This small molecule binds to this protein.
Small molecule (SMILES): Nc1nnc(-c2ccccc2O)cc1N1CCC[C@@H](Oc2ccccc2)C1

Binding-site contacts:
Ligand atom N3 contacts residue TYR87 of chain 1.A at 3.8 Å.
Ligand atom C2 contacts residue LEU32 of chain 1.A at 3.7 Å (hydrophobic).
Ligand atom C4 contacts residue TYR42 of chain 1.A at 3.4 Å (hydrophobic).
Ligand atom C12 contacts residue TYR42 of chain 1.A at 3.9 Å (hydrophobic).
Ligand atom C13 contacts residue PRO37 of chain 1.A at 3.9 Å (hydrophobic).
Ligand atom C15 contacts residue PRO37 of chain 1.A at 4.1 Å (hydrophobic).
Ligand atom C5 contacts residue TYR42 of chain 1.A at 3.6 Å (hydrophobic).
Ligand atom N2 contacts residue VAL94 of chain 1.A at 4.0 Å.
Ligand atom N2 contacts residue ASN88 of chain 1.A at 3.7 Å.
Ligand atom N2 contacts residue TYR45 of chain 1.A at 3.7 Å.
Ligand atom N contacts residue ASN88 of chain 1.A at 3.0 Å (h-bond).
Ligand atom C3 contacts residue LEU32 of chain 1.A at 3.7 Å (hydrophobic).
Ligand atom N contacts residue VAL94 of chain 1.A at 4.0 Å.
Ligand atom C17 contacts residue ILE53 of chain 1.A at 3.6 Å (hydrophobic).
Ligand atom C17 contacts residue TYR45 of chain 1.A at 3.3 Å (hydrophobic).
Ligand atom C19 contacts residue LYS35 of chain 1.A at 3.9 Å.
Ligand atom O1 contacts residue TYR45 of chain 1.A at 2.8 Å (h-bond).
Ligand atom C19 contacts residue LEU32 of chain 1.A at 3.8 Å (hydrophobic).
Ligand atom C14 contacts residue LEU32 of chain 1.A at 3.8 Å (hydrophobic).
Ligand atom C17 contacts residue PHE33 of chain 1.A at 4.0 Å (hydrophobic).
Ligand atom N contacts residue TYR87 of chain 1.A at 3.9 Å.
Ligand atom C20 contacts residue LYS35 of chain 1.A at 4.0 Å.
Ligand atom C20 contacts residue LEU32 of chain 1.A at 3.5 Å (hydrophobic).
Ligand atom C14 contacts residue TYR45 of chain 1.A at 4.0 Å (hydrophobic).
Ligand atom N3 contacts residue VAL94 of chain 1.A at 3.7 Å.
Ligand atom C18 contacts residue PHE33 of chain 1.A at 4.0 Å (hydrophobic).
Ligand atom C contacts residue ASN88 of chain 1.A at 3.8 Å.
Ligand atom C16 contacts residue PHE33 of chain 1.A at 4.0 Å (hydrophobic).
Ligand atom C18 contacts residue ILE53 of chain 1.A at 3.2 Å (hydrophobic).
Ligand atom C contacts residue TYR87 of chain 1.A at 4.1 Å (hydrophobic).
Ligand atom C15 contacts residue TYR45 of chain 1.A at 4.0 Å (hydrophobic).
Ligand atom O1 contacts residue ALA84 of chain 1.A at 3.5 Å.
Ligand atom N3 contacts residue ASN88 of chain 1.A at 3.0 Å (h-bond).
Ligand atom C19 contacts residue ASP54 of chain 1.A at 4.0 Å.
Ligand atom C13 contacts residue LEU32 of chain 1.A at 3.8 Å (hydrophobic).
Ligand atom C16 contacts residue TYR45 of chain 1.A at 3.1 Å (hydrophobic).
Ligand atom C18 contacts residue ASP54 of chain 1.A at 3.9 Å.
Ligand atom C19 contacts residue PHE33 of chain 1.A at 3.6 Å (hydrophobic).
Ligand atom C19 contacts residue LEU36 of chain 1.A at 4.0 Å (hydrophobic).
Ligand atom C20 contacts residue PRO37 of chain 1.A at 3.8 Å (hydrophobic).

Sequence of chain 1.A:
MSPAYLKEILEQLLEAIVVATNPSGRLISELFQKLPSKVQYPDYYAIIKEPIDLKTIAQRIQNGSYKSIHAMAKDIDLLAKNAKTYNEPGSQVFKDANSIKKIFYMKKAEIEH